Binding-site contacts:
Ligand atom CG1 contacts residue TRP148 of chain 1.A at 3.5 Å (hydrophobic).
Ligand atom OD1 contacts residue SER74 of chain 1.A at 2.9 Å (h-bond).
Ligand atom CD1 contacts residue SER78 of chain 1.A at 3.4 Å.
Ligand atom OD1 contacts residue TYR117 of chain 1.A at 2.7 Å (h-bond).
Ligand atom O contacts residue ARG67 of chain 1.A at 3.0 Å (salt-bridge).
Ligand atom CA contacts residue TYR100 of chain 1.A at 3.3 Å (hydrophobic).
Ligand atom CA contacts residue ASN71 of chain 1.A at 3.5 Å.
Ligand atom CA contacts residue TYR8 of chain 1.A at 3.4 Å (hydrophobic).
Ligand atom O contacts residue TYR160 of chain 1.A at 2.7 Å (h-bond).
Ligand atom N contacts residue ARG67 of chain 1.A at 3.2 Å (salt-bridge).
Ligand atom CA contacts residue TYR160 of chain 1.A at 3.4 Å (hydrophobic).
Ligand atom O contacts residue TRP148 of chain 1.A at 2.8 Å (h-bond).
Ligand atom O contacts residue TRP98 of chain 1.A at 3.5 Å.
Ligand atom N contacts residue TYR157 of chain 1.A at 2.9 Å (h-bond).
Ligand atom O contacts residue TYR160 of chain 1.A at 3.2 Å.
Ligand atom CG contacts residue PHE75 of chain 1.A at 3.5 Å (hydrophobic).
Ligand atom N contacts residue TYR100 of chain 1.A at 3.1 Å (h-bond).
Ligand atom N contacts residue TYR172 of chain 1.A at 2.8 Å (h-bond).
Ligand atom CG2 contacts residue TRP168 of chain 1.A at 3.5 Å (hydrophobic).
Ligand atom N contacts residue TYR8 of chain 1.A at 3.5 Å (h-bond).
Ligand atom CG2 contacts residue TYR157 of chain 1.A at 3.4 Å (hydrophobic).
Ligand atom OD2 contacts residue VAL77 of chain 1.A at 3.5 Å.
Ligand atom ND2 contacts residue PHE75 of chain 1.A at 3.4 Å.
Ligand atom O contacts residue TRP148 of chain 1.A at 3.3 Å.
Ligand atom CG1 contacts residue TYR156 of chain 1.A at 3.5 Å (hydrophobic).
Ligand atom CD1 contacts residue TYR156 of chain 1.A at 3.4 Å (hydrophobic).
Ligand atom O contacts residue TYR157 of chain 1.A at 3.5 Å (h-bond).
Ligand atom ND2 contacts residue SER74 of chain 1.A at 3.1 Å (h-bond).
Ligand atom C contacts residue TYR8 of chain 1.A at 3.3 Å (hydrophobic).
Ligand atom N contacts residue SER78 of chain 1.A at 3.3 Å (h-bond).
Ligand atom N contacts residue TRP168 of chain 1.A at 3.5 Å.
Ligand atom CB contacts residue GLU64 of chain 1.A at 3.5 Å.
Ligand atom O contacts residue LYS147 of chain 1.A at 2.9 Å (salt-bridge).
Ligand atom N contacts residue ASN71 of chain 1.A at 2.8 Å (h-bond).
Ligand atom CB contacts residue ASN71 of chain 1.A at 3.4 Å.
Ligand atom O contacts residue ASN71 of chain 1.A at 3.4 Å (h-bond).
Ligand atom O contacts residue TYR85 of chain 1.A at 3.5 Å (h-bond).
Ligand atom O contacts residue SER74 of chain 1.A at 3.3 Å (h-bond).
Ligand atom N contacts residue GLU64 of chain 1.A at 3.5 Å (salt-bridge).
Ligand atom O contacts residue TYR8 of chain 1.A at 3.3 Å.

The protein below binds the small molecule below.
Small molecule (SMILES): CC[C@H](C)[C@H](NC(=O)CNC(=O)[C@@H](N)C(C)C)C(=O)N[C@H](C(=O)N[C@@H](CC(N)=O)C(=O)N[C@H](C(=O)N[C@@H](CC(=O)O)C(=O)N[C@H](C=O)CC(C)C)C(C)C)[C@@H](C)O

Sequence of chain 1.A:
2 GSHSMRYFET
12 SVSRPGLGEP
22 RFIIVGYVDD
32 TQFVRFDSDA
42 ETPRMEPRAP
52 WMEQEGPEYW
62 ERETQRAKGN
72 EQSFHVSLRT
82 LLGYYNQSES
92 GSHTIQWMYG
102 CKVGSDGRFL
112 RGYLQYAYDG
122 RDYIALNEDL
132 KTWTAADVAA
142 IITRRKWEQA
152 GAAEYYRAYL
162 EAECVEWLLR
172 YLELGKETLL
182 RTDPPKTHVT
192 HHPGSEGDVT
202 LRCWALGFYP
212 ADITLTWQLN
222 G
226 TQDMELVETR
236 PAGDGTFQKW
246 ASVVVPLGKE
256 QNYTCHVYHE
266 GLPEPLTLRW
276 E